A small-molecule ligand and the protein it binds are described below.
Small molecule (SMILES): Nc1ncnc2c1ncn2[C@@H]1O[C@H](CO[P](=O)(O)OC(=O)[C@@H](N)Cc2c[nH]c3ccccc23)[C@@H](O)[C@H]1O

Binding-site contacts:
Ligand atom O4' contacts residue ASN25 of chain 1.A at 3.2 Å (h-bond).
Ligand atom O1P contacts residue GLN15 of chain 1.A at 3.0 Å (h-bond).
Ligand atom N6 contacts residue MET202 of chain 1.A at 3.0 Å (h-bond).
Ligand atom N9 contacts residue ASP155 of chain 1.A at 3.6 Å (salt-bridge).
Ligand atom NE1 contacts residue ASP141 of chain 1.A at 2.9 Å (salt-bridge).
Ligand atom CE2 contacts residue GLN138 of chain 1.A at 3.6 Å.
Ligand atom C contacts residue TYR134 of chain 1.A at 3.6 Å (hydrophobic).
Ligand atom N1 contacts residue LYS191 of chain 1.A at 3.5 Å.
Ligand atom N7 contacts residue HIS22 of chain 1.A at 3.4 Å.
Ligand atom C2 contacts residue THR189 of chain 1.A at 3.6 Å.
Ligand atom O5' contacts residue ASN25 of chain 1.A at 3.4 Å (h-bond).
Ligand atom N1 contacts residue ILE192 of chain 1.A at 2.9 Å (h-bond).
Ligand atom O2' contacts residue ASP155 of chain 1.A at 2.7 Å (salt-bridge).
Ligand atom C8 contacts residue ASN25 of chain 1.A at 3.3 Å.
Ligand atom C2 contacts residue GLY24 of chain 1.A at 3.5 Å.
Ligand atom C2' contacts residue ASP155 of chain 1.A at 3.4 Å.
Ligand atom NH3 contacts residue GLN156 of chain 1.A at 3.2 Å (h-bond).
Ligand atom CE3 contacts residue GLY13 of chain 1.A at 3.5 Å.
Ligand atom NH3 contacts residue GLN138 of chain 1.A at 3.5 Å (h-bond).
Ligand atom C2 contacts residue ALA190 of chain 1.A at 3.3 Å (hydrophobic).
Ligand atom O3' contacts residue GLY153 of chain 1.A at 3.2 Å (h-bond).
Ligand atom CA contacts residue GLN156 of chain 1.A at 3.3 Å.
Ligand atom O3' contacts residue VAL152 of chain 1.A at 3.3 Å.
Ligand atom CZ3 contacts residue GLY13 of chain 1.A at 3.6 Å.
Ligand atom N3 contacts residue GLY24 of chain 1.A at 3.1 Å (h-bond).
Ligand atom N6 contacts residue ILE192 of chain 1.A at 2.9 Å (h-bond).
Ligand atom NE1 contacts residue GLN138 of chain 1.A at 3.6 Å.
Ligand atom CA contacts residue TYR134 of chain 1.A at 3.6 Å (hydrophobic).
Ligand atom C4 contacts residue GLY24 of chain 1.A at 3.3 Å.
Ligand atom O contacts residue TYR134 of chain 1.A at 2.9 Å (h-bond).
Ligand atom CZ2 contacts residue PHE11 of chain 1.A at 3.5 Å (hydrophobic).
Ligand atom O2' contacts residue GLY153 of chain 1.A at 2.9 Å (h-bond).
Ligand atom O contacts residue GLN15 of chain 1.A at 3.0 Å (h-bond).
Ligand atom C6 contacts residue GLY24 of chain 1.A at 3.5 Å.
Ligand atom O2' contacts residue GLN156 of chain 1.A at 3.4 Å.
Ligand atom CD2 contacts residue GLN138 of chain 1.A at 3.6 Å.
Ligand atom NH3 contacts residue TYR134 of chain 1.A at 2.6 Å (h-bond).
Ligand atom O1P contacts residue VAL14 of chain 1.A at 3.5 Å.
Ligand atom CB contacts residue GLY13 of chain 1.A at 3.4 Å.
Ligand atom C5' contacts residue ASN25 of chain 1.A at 3.5 Å.

Sequence of chain 1.A:
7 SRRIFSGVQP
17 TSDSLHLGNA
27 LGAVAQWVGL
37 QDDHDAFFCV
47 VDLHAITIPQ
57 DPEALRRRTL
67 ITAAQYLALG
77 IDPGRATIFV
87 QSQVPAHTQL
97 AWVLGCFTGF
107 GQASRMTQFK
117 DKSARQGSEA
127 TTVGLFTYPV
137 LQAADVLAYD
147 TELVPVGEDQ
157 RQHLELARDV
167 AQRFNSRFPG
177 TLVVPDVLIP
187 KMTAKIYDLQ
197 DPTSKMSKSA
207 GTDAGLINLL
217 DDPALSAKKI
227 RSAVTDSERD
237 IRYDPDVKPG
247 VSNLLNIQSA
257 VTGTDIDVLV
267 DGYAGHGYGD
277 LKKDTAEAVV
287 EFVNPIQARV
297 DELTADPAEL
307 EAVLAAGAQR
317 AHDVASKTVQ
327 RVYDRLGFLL